Sequence of chain 1.R:
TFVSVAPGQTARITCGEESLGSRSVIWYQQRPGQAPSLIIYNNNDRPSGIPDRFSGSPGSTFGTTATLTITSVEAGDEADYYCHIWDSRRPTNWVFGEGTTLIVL

A small-molecule ligand and the protein it binds are described below.
Small molecule (SMILES): CC(=O)N[C@H]1[C@H](O[C@H]2[C@H](O)[C@@H](NC(C)=O)CO[C@@H]2CO)O[C@H](CO)[C@@H](O[C@@H]2O[C@H](CO)[C@@H](O)[C@H](O[C@H]3O[C@H](CO)[C@@H](O)[C@H](O)[C@@H]3O)[C@@H]2O)[C@@H]1O

Sequence of chain 1.Q:
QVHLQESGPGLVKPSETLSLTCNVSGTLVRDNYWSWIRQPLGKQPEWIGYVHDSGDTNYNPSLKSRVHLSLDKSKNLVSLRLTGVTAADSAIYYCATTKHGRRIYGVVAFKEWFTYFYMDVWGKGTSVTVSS

Sequence of chain 1.X:
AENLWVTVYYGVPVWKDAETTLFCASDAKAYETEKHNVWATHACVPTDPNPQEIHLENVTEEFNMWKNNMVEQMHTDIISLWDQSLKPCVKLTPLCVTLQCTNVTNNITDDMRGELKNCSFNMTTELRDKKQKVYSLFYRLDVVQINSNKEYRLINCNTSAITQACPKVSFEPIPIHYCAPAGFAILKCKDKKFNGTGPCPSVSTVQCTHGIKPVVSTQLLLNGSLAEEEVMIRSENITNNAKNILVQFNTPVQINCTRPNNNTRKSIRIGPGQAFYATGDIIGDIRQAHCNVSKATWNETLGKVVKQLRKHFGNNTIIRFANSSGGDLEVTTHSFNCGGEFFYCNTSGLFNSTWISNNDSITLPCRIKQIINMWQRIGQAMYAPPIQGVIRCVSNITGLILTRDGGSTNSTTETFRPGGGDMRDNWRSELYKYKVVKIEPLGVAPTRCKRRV

Binding-site contacts:
Ligand atom O3 contacts residue GLY55 of chain 1.Q at 4.1 Å.
Ligand atom O3 contacts residue ASN58 of chain 1.Q at 4.4 Å.
Ligand atom C6 contacts residue THR109 of chain 1.X at 4.2 Å.
Ligand atom O3 contacts residue TYR50 of chain 1.Q at 4.2 Å.
Ligand atom C3 contacts residue GLY55 of chain 1.Q at 4.0 Å.
Ligand atom C7 contacts residue THR92 of chain 1.R at 4.1 Å.
Ligand atom O7 contacts residue ASN107 of chain 1.X at 3.6 Å (h-bond).
Ligand atom C6 contacts residue ASN107 of chain 1.X at 4.2 Å.
Ligand atom C8 contacts residue ARG90 of chain 1.R at 4.1 Å.
Ligand atom C7 contacts residue ASN58 of chain 1.Q at 4.0 Å.
Ligand atom C2 contacts residue ASN107 of chain 1.X at 2.8 Å.
Ligand atom O2 contacts residue GLY55 of chain 1.Q at 3.5 Å (h-bond).
Ligand atom O7 contacts residue PHE114 of chain 1.Q at 3.7 Å.
Ligand atom N2 contacts residue ASN107 of chain 1.X at 3.5 Å (h-bond).
Ligand atom C4 contacts residue ASN107 of chain 1.X at 4.2 Å.
Ligand atom C7 contacts residue ASN107 of chain 1.X at 3.8 Å.
Ligand atom C6 contacts residue ILE108 of chain 1.X at 4.4 Å (hydrophobic).
Ligand atom O7 contacts residue ASP87 of chain 1.R at 3.9 Å.
Ligand atom C8 contacts residue ASP87 of chain 1.R at 3.3 Å.
Ligand atom C8 contacts residue PHE114 of chain 1.Q at 4.2 Å (hydrophobic).
Ligand atom O4 contacts residue TYR50 of chain 1.Q at 4.0 Å.
Ligand atom C1 contacts residue ASN107 of chain 1.X at 1.5 Å.
Ligand atom C7 contacts residue PHE114 of chain 1.Q at 4.2 Å (hydrophobic).
Ligand atom O7 contacts residue ASN58 of chain 1.Q at 3.1 Å (h-bond).
Ligand atom N2 contacts residue THR92 of chain 1.R at 3.3 Å (h-bond).
Ligand atom O6 contacts residue THR115 of chain 1.Q at 2.6 Å (h-bond).
Ligand atom C3 contacts residue ASN107 of chain 1.X at 4.0 Å.
Ligand atom C7 contacts residue ASP87 of chain 1.R at 4.0 Å.
Ligand atom C8 contacts residue THR92 of chain 1.R at 3.9 Å.
Ligand atom O3 contacts residue GLY55 of chain 1.Q at 4.2 Å.
Ligand atom C6 contacts residue THR115 of chain 1.Q at 3.3 Å.
Ligand atom C8 contacts residue PRO91 of chain 1.R at 4.4 Å (hydrophobic).
Ligand atom O4 contacts residue GLY55 of chain 1.Q at 4.4 Å.
Ligand atom C5 contacts residue ASN107 of chain 1.X at 3.4 Å.
Ligand atom C3 contacts residue THR92 of chain 1.R at 4.0 Å.
Ligand atom C2 contacts residue THR92 of chain 1.R at 4.2 Å.
Ligand atom O5 contacts residue ASN107 of chain 1.X at 2.0 Å (h-bond).
Ligand atom C8 contacts residue TRP86 of chain 1.R at 3.8 Å (hydrophobic).
Ligand atom C4 contacts residue TYR50 of chain 1.Q at 4.1 Å (hydrophobic).
Ligand atom O3 contacts residue THR92 of chain 1.R at 4.1 Å.